Binding-site contacts:
Ligand atom C3 contacts residue LYS296 of chain 1.A at 4.2 Å.
Ligand atom C2 contacts residue LYS296 of chain 1.A at 4.1 Å.
Ligand atom C3 contacts residue GLN258 of chain 1.A at 4.2 Å.
Ligand atom C6 contacts residue LYS296 of chain 1.A at 3.5 Å.
Ligand atom C1 contacts residue PRO294 of chain 1.A at 3.8 Å (hydrophobic).
Ligand atom O7 contacts residue LYS296 of chain 1.A at 3.2 Å (salt-bridge).
Ligand atom C3 contacts residue GLY260 of chain 1.A at 4.4 Å.
Ligand atom C2 contacts residue THR259 of chain 1.A at 4.3 Å.
Ligand atom C2 contacts residue PRO294 of chain 1.A at 3.6 Å (hydrophobic).
Ligand atom O8 contacts residue LYS296 of chain 1.A at 3.5 Å.
Ligand atom C1 contacts residue VAL295 of chain 1.A at 3.9 Å (hydrophobic).
Ligand atom C1 contacts residue LYS296 of chain 1.A at 3.9 Å.
Ligand atom C4 contacts residue LYS296 of chain 1.A at 3.9 Å.
Ligand atom C2 contacts residue GLN258 of chain 1.A at 3.9 Å.
Ligand atom S5 contacts residue LYS296 of chain 1.A at 3.9 Å.
Ligand atom C2 contacts residue VAL295 of chain 1.A at 4.3 Å (hydrophobic).

Sequence of chain 1.A:
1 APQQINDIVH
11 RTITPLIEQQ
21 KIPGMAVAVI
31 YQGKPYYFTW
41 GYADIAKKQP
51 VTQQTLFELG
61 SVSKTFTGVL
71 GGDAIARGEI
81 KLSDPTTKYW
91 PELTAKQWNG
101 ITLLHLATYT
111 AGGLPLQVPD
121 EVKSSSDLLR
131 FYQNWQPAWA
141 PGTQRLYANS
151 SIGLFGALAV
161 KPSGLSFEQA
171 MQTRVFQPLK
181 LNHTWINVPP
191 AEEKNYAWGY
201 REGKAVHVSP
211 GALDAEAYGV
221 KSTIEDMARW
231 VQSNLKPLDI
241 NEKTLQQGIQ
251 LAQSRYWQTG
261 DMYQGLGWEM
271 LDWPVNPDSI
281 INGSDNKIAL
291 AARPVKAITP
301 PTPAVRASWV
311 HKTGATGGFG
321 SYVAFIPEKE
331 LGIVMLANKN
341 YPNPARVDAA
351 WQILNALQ

A small-molecule ligand and the protein it binds are described below.
Small molecule (SMILES): O=C(O)c1cccs1